Binding-site contacts:
Ligand atom C1 contacts residue GLN378 of chain 2.A at 3.2 Å.
Ligand atom O2 contacts residue GLN378 of chain 2.A at 3.5 Å (h-bond).
Ligand atom O3 contacts residue ALA434 of chain 2.A at 3.7 Å.
Ligand atom P contacts residue ALA434 of chain 2.A at 3.7 Å.
Ligand atom C4 contacts residue TRP426 of chain 2.A at 3.7 Å (hydrophobic).
Ligand atom O3P contacts residue LYS441 of chain 2.A at 3.7 Å.
Ligand atom O4 contacts residue ALA434 of chain 2.A at 3.5 Å.
Ligand atom C1 contacts residue GLU179 of chain 2.A at 3.4 Å.
Ligand atom C2 contacts residue GLU179 of chain 2.A at 3.5 Å.
Ligand atom O1P contacts residue TYR443 of chain 2.A at 2.6 Å (h-bond).
Ligand atom C1A contacts residue TRP352 of chain 2.A at 3.4 Å (hydrophobic).
Ligand atom O2P contacts residue ALA434 of chain 2.A at 2.7 Å (h-bond).
Ligand atom O3 contacts residue HIS133 of chain 2.A at 2.9 Å (h-bond).
Ligand atom C6 contacts residue TRP426 of chain 2.A at 3.7 Å (hydrophobic).
Ligand atom C5 contacts residue TRP426 of chain 2.A at 3.5 Å (hydrophobic).
Ligand atom O3 contacts residue GLN21 of chain 2.A at 2.7 Å (h-bond).
Ligand atom C8 contacts residue GLU179 of chain 2.A at 3.7 Å.
Ligand atom O5 contacts residue GLN378 of chain 2.A at 3.6 Å (h-bond).
Ligand atom C2 contacts residue GLN378 of chain 2.A at 3.8 Å.
Ligand atom O3 contacts residue PHE134 of chain 2.A at 3.8 Å.
Ligand atom O5 contacts residue TYR316 of chain 2.A at 3.0 Å (h-bond).
Ligand atom O2 contacts residue PHE134 of chain 2.A at 3.3 Å.
Ligand atom C5 contacts residue TYR316 of chain 2.A at 3.3 Å (hydrophobic).
Ligand atom O3P contacts residue GLY435 of chain 2.A at 2.8 Å (h-bond).
Ligand atom O4 contacts residue GLN21 of chain 2.A at 2.6 Å (h-bond).
Ligand atom C4 contacts residue ALA434 of chain 2.A at 3.5 Å (hydrophobic).
Ligand atom O6 contacts residue TRP352 of chain 2.A at 3.3 Å.
Ligand atom C3 contacts residue TRP426 of chain 2.A at 3.6 Å (hydrophobic).
Ligand atom O2 contacts residue GLU179 of chain 2.A at 2.9 Å (salt-bridge).
Ligand atom O2 contacts residue HIS133 of chain 2.A at 3.4 Å (h-bond).
Ligand atom O2P contacts residue SER433 of chain 2.A at 3.2 Å.
Ligand atom O1P contacts residue TRP352 of chain 2.A at 3.4 Å.
Ligand atom O1P contacts residue LYS441 of chain 2.A at 2.9 Å (salt-bridge).
Ligand atom O4 contacts residue TRP426 of chain 2.A at 2.9 Å.
Ligand atom O1 contacts residue GLU179 of chain 2.A at 2.8 Å (salt-bridge).
Ligand atom O2 contacts residue ASN178 of chain 2.A at 3.0 Å (h-bond).
Ligand atom O3P contacts residue ALA434 of chain 2.A at 3.6 Å.
Ligand atom C10 contacts residue TRP352 of chain 2.A at 3.8 Å (hydrophobic).
Ligand atom P contacts residue TRP352 of chain 2.A at 3.8 Å.
Ligand atom C2A contacts residue TRP352 of chain 2.A at 3.6 Å (hydrophobic).

This protein binds this small molecule.
Small molecule (SMILES): O=P(O)(O)OC[C@H]1O[C@@H](Oc2ccccc2CO)[C@H](O)[C@@H](O)[C@@H]1O

Sequence of chain 2.A:
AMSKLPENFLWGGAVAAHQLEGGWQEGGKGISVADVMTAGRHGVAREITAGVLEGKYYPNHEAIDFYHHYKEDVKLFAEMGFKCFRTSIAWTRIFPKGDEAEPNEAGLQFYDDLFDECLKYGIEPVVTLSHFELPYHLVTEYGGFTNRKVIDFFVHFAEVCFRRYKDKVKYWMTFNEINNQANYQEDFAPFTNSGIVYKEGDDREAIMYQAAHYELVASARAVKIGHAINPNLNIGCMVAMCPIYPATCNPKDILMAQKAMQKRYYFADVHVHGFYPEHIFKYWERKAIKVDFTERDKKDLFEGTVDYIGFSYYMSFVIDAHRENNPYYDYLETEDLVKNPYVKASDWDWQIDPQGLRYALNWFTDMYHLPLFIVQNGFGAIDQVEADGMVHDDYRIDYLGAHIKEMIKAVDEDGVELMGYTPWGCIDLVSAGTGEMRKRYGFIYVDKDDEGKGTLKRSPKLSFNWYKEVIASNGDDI